Sequence of chain 1.C:
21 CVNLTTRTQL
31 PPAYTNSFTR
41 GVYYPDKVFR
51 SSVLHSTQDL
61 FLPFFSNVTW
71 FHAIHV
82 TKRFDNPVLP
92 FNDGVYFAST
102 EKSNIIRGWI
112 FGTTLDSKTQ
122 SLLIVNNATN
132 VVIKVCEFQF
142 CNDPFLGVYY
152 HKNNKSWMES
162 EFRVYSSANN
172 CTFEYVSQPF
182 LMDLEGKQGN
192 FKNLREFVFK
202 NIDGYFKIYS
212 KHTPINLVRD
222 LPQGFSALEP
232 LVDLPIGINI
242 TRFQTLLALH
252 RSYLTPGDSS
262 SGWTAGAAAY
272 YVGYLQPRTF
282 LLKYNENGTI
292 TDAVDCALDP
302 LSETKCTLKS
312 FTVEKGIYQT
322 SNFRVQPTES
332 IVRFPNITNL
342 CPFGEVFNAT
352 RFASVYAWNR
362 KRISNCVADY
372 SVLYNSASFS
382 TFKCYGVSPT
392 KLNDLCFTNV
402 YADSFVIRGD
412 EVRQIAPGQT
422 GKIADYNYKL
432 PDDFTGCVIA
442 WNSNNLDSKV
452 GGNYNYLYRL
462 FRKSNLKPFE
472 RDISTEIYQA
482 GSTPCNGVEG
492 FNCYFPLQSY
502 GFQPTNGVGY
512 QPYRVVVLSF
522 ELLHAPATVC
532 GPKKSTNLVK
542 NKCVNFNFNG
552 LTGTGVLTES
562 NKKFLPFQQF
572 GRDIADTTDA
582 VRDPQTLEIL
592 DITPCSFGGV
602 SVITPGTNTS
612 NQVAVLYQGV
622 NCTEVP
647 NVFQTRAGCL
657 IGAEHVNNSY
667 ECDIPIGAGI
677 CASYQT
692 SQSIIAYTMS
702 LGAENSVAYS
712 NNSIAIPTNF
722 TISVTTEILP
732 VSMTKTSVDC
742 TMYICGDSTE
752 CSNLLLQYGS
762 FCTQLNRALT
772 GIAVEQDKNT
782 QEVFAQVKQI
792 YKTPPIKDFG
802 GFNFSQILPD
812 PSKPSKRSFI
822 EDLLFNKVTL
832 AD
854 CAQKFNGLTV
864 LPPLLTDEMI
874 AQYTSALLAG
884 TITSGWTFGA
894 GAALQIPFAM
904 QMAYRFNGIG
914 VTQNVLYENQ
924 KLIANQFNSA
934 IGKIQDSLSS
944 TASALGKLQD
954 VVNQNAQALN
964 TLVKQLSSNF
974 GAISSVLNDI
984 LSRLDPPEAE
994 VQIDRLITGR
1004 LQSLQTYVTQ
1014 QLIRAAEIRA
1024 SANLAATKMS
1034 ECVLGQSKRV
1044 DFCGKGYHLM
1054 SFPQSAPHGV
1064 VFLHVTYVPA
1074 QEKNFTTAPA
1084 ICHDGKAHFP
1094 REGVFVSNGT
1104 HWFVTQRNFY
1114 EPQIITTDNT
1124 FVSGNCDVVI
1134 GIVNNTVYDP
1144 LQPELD

Binding-site contacts:
Ligand atom C2 contacts residue ASN1137 of chain 1.C at 2.5 Å.
Ligand atom C3 contacts residue ASN1137 of chain 1.C at 3.8 Å.
Ligand atom C5 contacts residue ASN1137 of chain 1.C at 3.7 Å.
Ligand atom O5 contacts residue ASN1137 of chain 1.C at 2.5 Å (h-bond).
Ligand atom N2 contacts residue ASN1137 of chain 1.C at 2.8 Å (h-bond).
Ligand atom C4 contacts residue ASN1137 of chain 1.C at 4.3 Å.
Ligand atom C7 contacts residue ASN1137 of chain 1.C at 3.8 Å.
Ligand atom O7 contacts residue ASN1137 of chain 1.C at 4.4 Å.
Ligand atom C1 contacts residue ASN1137 of chain 1.C at 1.4 Å.

A protein and the small-molecule ligand that binds it are described below.
Small molecule (SMILES): CC(=O)N[C@@H]1[C@@H](O)[C@H](O)[C@@H](CO)O[C@H]1O